Sequence of chain 1.C:
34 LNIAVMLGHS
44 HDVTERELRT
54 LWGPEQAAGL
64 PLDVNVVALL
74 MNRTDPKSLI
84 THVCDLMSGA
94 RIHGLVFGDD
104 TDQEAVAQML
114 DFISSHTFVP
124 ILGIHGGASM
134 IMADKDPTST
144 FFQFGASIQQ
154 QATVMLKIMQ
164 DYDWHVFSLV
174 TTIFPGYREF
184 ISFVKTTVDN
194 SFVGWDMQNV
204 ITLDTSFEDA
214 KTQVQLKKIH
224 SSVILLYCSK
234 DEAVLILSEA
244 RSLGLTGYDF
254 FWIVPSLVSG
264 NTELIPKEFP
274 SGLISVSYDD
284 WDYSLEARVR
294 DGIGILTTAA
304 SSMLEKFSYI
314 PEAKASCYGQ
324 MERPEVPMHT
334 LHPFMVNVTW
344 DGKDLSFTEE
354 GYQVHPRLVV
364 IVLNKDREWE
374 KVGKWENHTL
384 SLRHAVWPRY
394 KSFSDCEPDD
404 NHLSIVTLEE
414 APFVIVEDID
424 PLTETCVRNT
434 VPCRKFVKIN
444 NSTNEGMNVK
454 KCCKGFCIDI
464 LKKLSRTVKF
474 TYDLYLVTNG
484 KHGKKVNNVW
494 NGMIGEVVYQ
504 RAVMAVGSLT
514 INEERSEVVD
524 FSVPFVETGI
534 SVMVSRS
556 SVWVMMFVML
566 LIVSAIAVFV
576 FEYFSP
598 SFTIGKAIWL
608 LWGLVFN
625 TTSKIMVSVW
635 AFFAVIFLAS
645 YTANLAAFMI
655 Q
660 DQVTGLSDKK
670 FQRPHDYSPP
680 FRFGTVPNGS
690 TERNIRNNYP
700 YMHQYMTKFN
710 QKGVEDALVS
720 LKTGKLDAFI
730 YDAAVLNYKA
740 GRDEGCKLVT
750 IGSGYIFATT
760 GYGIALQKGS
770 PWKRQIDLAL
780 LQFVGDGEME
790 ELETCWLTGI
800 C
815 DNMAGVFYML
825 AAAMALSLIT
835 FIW

Binding-site contacts:
Ligand atom C8 contacts residue PRO686 of chain 1.C at 3.8 Å (hydrophobic).
Ligand atom C2 contacts residue ASN687 of chain 1.C at 2.5 Å.
Ligand atom C8 contacts residue ASN687 of chain 1.C at 4.4 Å.
Ligand atom C5 contacts residue ASN687 of chain 1.C at 3.7 Å.
Ligand atom O5 contacts residue ASN687 of chain 1.C at 2.4 Å (h-bond).
Ligand atom C4 contacts residue ASN687 of chain 1.C at 4.2 Å.
Ligand atom O5 contacts residue LYS487 of chain 1.C at 3.3 Å (salt-bridge).
Ligand atom C5 contacts residue LYS487 of chain 1.C at 4.0 Å.
Ligand atom C3 contacts residue ASN687 of chain 1.C at 3.8 Å.
Ligand atom C7 contacts residue PRO686 of chain 1.C at 4.3 Å (hydrophobic).
Ligand atom C1 contacts residue LYS487 of chain 1.C at 4.0 Å.
Ligand atom N2 contacts residue PRO686 of chain 1.C at 4.1 Å.
Ligand atom C1 contacts residue ASN687 of chain 1.C at 1.4 Å.
Ligand atom O7 contacts residue ASN687 of chain 1.C at 3.2 Å (h-bond).
Ligand atom N2 contacts residue ASN687 of chain 1.C at 2.9 Å (h-bond).
Ligand atom C6 contacts residue LYS487 of chain 1.C at 3.9 Å.
Ligand atom C7 contacts residue ASN687 of chain 1.C at 3.2 Å.

This protein binds this small molecule.
Small molecule (SMILES): CC(=O)N[C@@H]1[C@@H](O)[C@H](O)[C@@H](CO)O[C@H]1O